Sequence of chain 1.D:
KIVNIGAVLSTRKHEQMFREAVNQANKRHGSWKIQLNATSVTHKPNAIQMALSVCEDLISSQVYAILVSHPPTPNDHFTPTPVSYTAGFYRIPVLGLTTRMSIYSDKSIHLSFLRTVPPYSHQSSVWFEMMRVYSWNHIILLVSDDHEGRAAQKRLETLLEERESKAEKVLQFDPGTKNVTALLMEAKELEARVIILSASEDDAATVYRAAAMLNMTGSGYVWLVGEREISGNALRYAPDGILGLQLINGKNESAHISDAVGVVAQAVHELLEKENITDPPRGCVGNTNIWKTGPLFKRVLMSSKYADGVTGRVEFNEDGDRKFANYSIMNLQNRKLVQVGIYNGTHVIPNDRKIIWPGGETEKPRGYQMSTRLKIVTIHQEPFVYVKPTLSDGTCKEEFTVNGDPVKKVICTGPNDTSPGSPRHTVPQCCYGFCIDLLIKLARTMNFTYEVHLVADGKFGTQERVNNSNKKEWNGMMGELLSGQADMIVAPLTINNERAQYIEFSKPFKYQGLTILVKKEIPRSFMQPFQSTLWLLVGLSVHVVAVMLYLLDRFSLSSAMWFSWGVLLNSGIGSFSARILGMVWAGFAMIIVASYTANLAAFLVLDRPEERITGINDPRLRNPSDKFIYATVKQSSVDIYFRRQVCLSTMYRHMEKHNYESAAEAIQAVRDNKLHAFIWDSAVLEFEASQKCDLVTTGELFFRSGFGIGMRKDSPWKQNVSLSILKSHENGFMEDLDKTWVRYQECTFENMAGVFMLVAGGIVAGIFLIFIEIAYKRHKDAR

Binding-site contacts:
Ligand atom C7 contacts residue TRP768 of chain 1.D at 3.5 Å (hydrophobic).
Ligand atom C5 contacts residue ASN771 of chain 1.D at 3.7 Å.
Ligand atom C4 contacts residue ASN771 of chain 1.D at 4.2 Å.
Ligand atom C8 contacts residue TRP768 of chain 1.D at 3.9 Å (hydrophobic).
Ligand atom C8 contacts residue PRO767 of chain 1.D at 3.4 Å (hydrophobic).
Ligand atom O7 contacts residue TRP768 of chain 1.D at 3.2 Å.
Ligand atom O7 contacts residue ASN771 of chain 1.D at 4.4 Å.
Ligand atom N2 contacts residue ASN771 of chain 1.D at 2.9 Å (h-bond).
Ligand atom C1 contacts residue ASN771 of chain 1.D at 1.4 Å.
Ligand atom O5 contacts residue ASN771 of chain 1.D at 2.4 Å (h-bond).
Ligand atom C3 contacts residue ASN771 of chain 1.D at 3.8 Å.
Ligand atom C2 contacts residue ASN771 of chain 1.D at 2.5 Å.
Ligand atom C7 contacts residue ASN771 of chain 1.D at 3.9 Å.
Ligand atom N2 contacts residue TRP768 of chain 1.D at 4.2 Å.

The protein below binds the small molecule below.
Small molecule (SMILES): CC(=O)N[C@@H]1[C@@H](O)[C@H](O)[C@@H](CO)O[C@H]1O